The small molecule below binds the protein below.
Small molecule (SMILES): CC(=O)N[C@H]1[C@H](O[C@H]2[C@H](O)[C@@H](NC(C)=O)CO[C@@H]2CO)O[C@H](CO)[C@@H](O[C@@H]2O[C@H](CO[C@H]3O[C@H](CO[C@H]4O[C@H](CO)[C@@H](O)[C@H](O)[C@@H]4O)[C@@H](O)[C@H](O[C@H]4O[C@H](CO)[C@@H](O)[C@H](O)[C@@H]4O)[C@@H]3O)[C@@H](O)[C@H](O[C@H]3O[C@H](CO)[C@@H](O)[C@H](O)[C@@H]3O[C@H]3O[C@H](CO)[C@@H](O)[C@H](O)[C@@H]3O[C@H]3O[C@H](CO)[C@@H](O)[C@H](O)[C@@H]3O)[C@@H]2O)[C@@H]1O

Sequence of chain 4.A:
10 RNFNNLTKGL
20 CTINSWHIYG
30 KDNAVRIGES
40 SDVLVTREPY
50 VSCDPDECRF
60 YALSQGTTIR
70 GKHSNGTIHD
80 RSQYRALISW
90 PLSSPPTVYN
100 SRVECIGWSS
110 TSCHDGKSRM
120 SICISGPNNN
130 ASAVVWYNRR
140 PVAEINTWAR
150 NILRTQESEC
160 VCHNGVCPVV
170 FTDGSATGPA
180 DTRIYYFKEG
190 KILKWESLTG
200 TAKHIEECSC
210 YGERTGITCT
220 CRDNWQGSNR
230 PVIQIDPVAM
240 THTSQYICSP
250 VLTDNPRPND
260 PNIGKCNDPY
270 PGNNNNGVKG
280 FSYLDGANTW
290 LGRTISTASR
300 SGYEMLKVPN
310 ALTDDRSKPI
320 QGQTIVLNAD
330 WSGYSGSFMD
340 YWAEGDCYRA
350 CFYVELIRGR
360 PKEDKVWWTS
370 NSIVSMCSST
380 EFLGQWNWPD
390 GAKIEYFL

Sequence of chain 2.A:
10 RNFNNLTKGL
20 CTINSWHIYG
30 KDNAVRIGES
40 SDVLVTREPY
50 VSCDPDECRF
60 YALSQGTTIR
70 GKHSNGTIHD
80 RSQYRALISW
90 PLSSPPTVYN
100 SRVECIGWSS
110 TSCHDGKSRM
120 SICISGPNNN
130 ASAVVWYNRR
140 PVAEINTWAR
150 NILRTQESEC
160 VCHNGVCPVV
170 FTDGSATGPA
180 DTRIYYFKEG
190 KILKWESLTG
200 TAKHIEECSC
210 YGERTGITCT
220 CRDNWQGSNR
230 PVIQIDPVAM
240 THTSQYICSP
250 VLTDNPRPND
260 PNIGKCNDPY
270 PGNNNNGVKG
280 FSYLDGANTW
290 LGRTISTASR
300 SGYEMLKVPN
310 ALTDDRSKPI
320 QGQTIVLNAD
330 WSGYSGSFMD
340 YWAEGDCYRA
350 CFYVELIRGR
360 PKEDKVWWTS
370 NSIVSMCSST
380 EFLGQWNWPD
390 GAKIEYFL

Binding-site contacts:
Ligand atom C3 contacts residue GLU303 of chain 2.A at 3.4 Å.
Ligand atom C8 contacts residue ASN128 of chain 4.A at 3.7 Å.
Ligand atom C6 contacts residue PRO318 of chain 2.A at 3.5 Å (hydrophobic).
Ligand atom O4 contacts residue GLY321 of chain 2.A at 3.7 Å.
Ligand atom C2 contacts residue ASN129 of chain 4.A at 2.4 Å.
Ligand atom O3 contacts residue GLN320 of chain 2.A at 3.3 Å.
Ligand atom O5 contacts residue ASP259 of chain 2.A at 3.7 Å.
Ligand atom O3 contacts residue LEU305 of chain 2.A at 3.7 Å.
Ligand atom C6 contacts residue ILE294 of chain 2.A at 3.4 Å (hydrophobic).
Ligand atom C5 contacts residue ILE319 of chain 2.A at 3.4 Å (hydrophobic).
Ligand atom O4 contacts residue ARG292 of chain 2.A at 3.6 Å.
Ligand atom C6 contacts residue GLN320 of chain 2.A at 3.7 Å.
Ligand atom C5 contacts residue ARG292 of chain 2.A at 3.6 Å.
Ligand atom O4 contacts residue ARG256 of chain 2.A at 3.1 Å (salt-bridge).
Ligand atom O6 contacts residue ASP259 of chain 2.A at 2.6 Å (salt-bridge).
Ligand atom C6 contacts residue ILE319 of chain 2.A at 3.5 Å (hydrophobic).
Ligand atom O2 contacts residue LEU305 of chain 2.A at 3.5 Å.
Ligand atom O3 contacts residue ARG292 of chain 2.A at 2.9 Å (salt-bridge).
Ligand atom C7 contacts residue ASN129 of chain 4.A at 3.6 Å.
Ligand atom O6 contacts residue GLN384 of chain 2.A at 3.3 Å.
Ligand atom O5 contacts residue GLN384 of chain 2.A at 3.3 Å (h-bond).
Ligand atom C5 contacts residue ASN129 of chain 4.A at 3.6 Å.
Ligand atom C1 contacts residue ASN129 of chain 4.A at 1.4 Å.
Ligand atom O2 contacts residue GLY321 of chain 2.A at 3.2 Å.
Ligand atom N2 contacts residue ASN129 of chain 4.A at 2.9 Å (h-bond).
Ligand atom O3 contacts residue GLY321 of chain 2.A at 3.2 Å (h-bond).
Ligand atom O6 contacts residue ILE294 of chain 2.A at 2.6 Å (h-bond).
Ligand atom C4 contacts residue GLU303 of chain 2.A at 3.5 Å.
Ligand atom O3 contacts residue ASN258 of chain 2.A at 2.7 Å (h-bond).
Ligand atom O3 contacts residue GLU303 of chain 2.A at 2.5 Å (salt-bridge).
Ligand atom O2 contacts residue ASN258 of chain 2.A at 3.3 Å (h-bond).
Ligand atom O4 contacts residue GLU303 of chain 2.A at 2.6 Å (salt-bridge).
Ligand atom O3 contacts residue ASP259 of chain 2.A at 3.2 Å (salt-bridge).
Ligand atom O6 contacts residue ILE319 of chain 2.A at 3.3 Å (h-bond).
Ligand atom O4 contacts residue THR296 of chain 2.A at 3.3 Å.
Ligand atom C6 contacts residue LEU382 of chain 2.A at 3.3 Å (hydrophobic).
Ligand atom O5 contacts residue ARG292 of chain 2.A at 3.3 Å (salt-bridge).
Ligand atom O5 contacts residue ASN129 of chain 4.A at 2.3 Å (h-bond).
Ligand atom O5 contacts residue GLY383 of chain 2.A at 3.3 Å.
Ligand atom C3 contacts residue GLY321 of chain 2.A at 3.2 Å.